Sequence of chain 1.B:
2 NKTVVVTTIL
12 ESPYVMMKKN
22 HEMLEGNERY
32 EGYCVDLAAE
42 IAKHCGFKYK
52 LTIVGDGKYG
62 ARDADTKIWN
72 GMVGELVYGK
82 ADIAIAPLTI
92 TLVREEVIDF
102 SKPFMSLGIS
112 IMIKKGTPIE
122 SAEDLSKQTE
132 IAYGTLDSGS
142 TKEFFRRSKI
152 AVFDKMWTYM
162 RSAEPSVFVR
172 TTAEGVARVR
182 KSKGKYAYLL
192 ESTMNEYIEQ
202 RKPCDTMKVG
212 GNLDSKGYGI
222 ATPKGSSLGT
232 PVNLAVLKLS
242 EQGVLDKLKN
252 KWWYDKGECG

Binding-site contacts:
Ligand atom C8 contacts residue GLU192 of chain 1.B at 3.3 Å.
Ligand atom O2 contacts residue GLY140 of chain 1.B at 3.7 Å.
Ligand atom N8 contacts residue THR90 of chain 1.B at 2.9 Å (h-bond).
Ligand atom O92 contacts residue ARG95 of chain 1.B at 2.8 Å (salt-bridge).
Ligand atom F5 contacts residue MET195 of chain 1.B at 3.1 Å.
Ligand atom C7 contacts residue TYR60 of chain 1.B at 3.4 Å (hydrophobic).
Ligand atom C8 contacts residue THR90 of chain 1.B at 3.4 Å.
Ligand atom O92 contacts residue THR90 of chain 1.B at 2.8 Å (h-bond).
Ligand atom O92 contacts residue PRO88 of chain 1.B at 3.6 Å.
Ligand atom C4 contacts residue GLU192 of chain 1.B at 3.7 Å.
Ligand atom O91 contacts residue GLY140 of chain 1.B at 3.2 Å.
Ligand atom C8 contacts residue SER141 of chain 1.B at 3.3 Å.
Ligand atom N1 contacts residue LEU137 of chain 1.B at 3.6 Å.
Ligand atom C9 contacts residue SER141 of chain 1.B at 3.4 Å.
Ligand atom O92 contacts residue LEU89 of chain 1.B at 3.5 Å.
Ligand atom N8 contacts residue TYR219 of chain 1.B at 3.7 Å.
Ligand atom O91 contacts residue ARG95 of chain 1.B at 2.8 Å (salt-bridge).
Ligand atom C2 contacts residue GLU192 of chain 1.B at 3.8 Å.
Ligand atom C2 contacts residue THR142 of chain 1.B at 3.4 Å.
Ligand atom N8 contacts residue GLU192 of chain 1.B at 2.9 Å (salt-bridge).
Ligand atom O4 contacts residue GLU192 of chain 1.B at 3.0 Å (salt-bridge).
Ligand atom C6 contacts residue LEU137 of chain 1.B at 3.7 Å (hydrophobic).
Ligand atom C9 contacts residue ARG95 of chain 1.B at 3.4 Å.
Ligand atom C5 contacts residue MET195 of chain 1.B at 3.7 Å (hydrophobic).
Ligand atom O2 contacts residue SER141 of chain 1.B at 3.2 Å (h-bond).
Ligand atom N1 contacts residue GLU192 of chain 1.B at 3.6 Å.
Ligand atom C6 contacts residue GLU192 of chain 1.B at 3.4 Å.
Ligand atom O4 contacts residue LEU191 of chain 1.B at 3.1 Å.
Ligand atom C9 contacts residue THR90 of chain 1.B at 3.6 Å.
Ligand atom F5 contacts residue THR173 of chain 1.B at 3.4 Å.
Ligand atom O91 contacts residue SER141 of chain 1.B at 2.8 Å (h-bond).
Ligand atom O2 contacts residue THR142 of chain 1.B at 3.1 Å (h-bond).
Ligand atom O91 contacts residue TYR60 of chain 1.B at 3.5 Å.
Ligand atom N3 contacts residue THR142 of chain 1.B at 2.8 Å (h-bond).
Ligand atom C5 contacts residue GLU192 of chain 1.B at 3.6 Å.
Ligand atom C9 contacts residue TYR60 of chain 1.B at 3.7 Å (hydrophobic).
Ligand atom C6 contacts residue TYR60 of chain 1.B at 3.8 Å (hydrophobic).
Ligand atom O92 contacts residue TYR60 of chain 1.B at 3.5 Å.
Ligand atom N8 contacts residue PRO88 of chain 1.B at 2.8 Å (h-bond).
Ligand atom C6 contacts residue MET195 of chain 1.B at 3.7 Å (hydrophobic).

This small molecule binds to this protein.
Small molecule (SMILES): N[C@@H](Cn1cc(F)c(=O)[nH]c1=O)C(=O)O